Binding-site contacts:
Ligand atom O5 contacts residue ASN263 of chain 2.A at 2.4 Å (h-bond).
Ligand atom O6 contacts residue ASP266 of chain 2.A at 4.2 Å.
Ligand atom C1 contacts residue ASN263 of chain 2.A at 1.6 Å.
Ligand atom C4 contacts residue ASN263 of chain 2.A at 4.2 Å.
Ligand atom C1 contacts residue THR265 of chain 2.A at 3.8 Å.
Ligand atom C2 contacts residue ASN263 of chain 2.A at 2.5 Å.
Ligand atom O7 contacts residue ALA360 of chain 2.A at 3.6 Å.
Ligand atom C5 contacts residue ASN263 of chain 2.A at 3.7 Å.
Ligand atom C7 contacts residue ALA360 of chain 2.A at 3.8 Å (hydrophobic).
Ligand atom O5 contacts residue ASP266 of chain 2.A at 3.6 Å.
Ligand atom N2 contacts residue ASN263 of chain 2.A at 3.0 Å (h-bond).
Ligand atom O5 contacts residue THR265 of chain 2.A at 4.0 Å.
Ligand atom C8 contacts residue SER361 of chain 2.A at 3.9 Å.
Ligand atom C3 contacts residue ASN263 of chain 2.A at 3.9 Å.
Ligand atom C7 contacts residue ASN263 of chain 2.A at 3.5 Å.
Ligand atom C6 contacts residue THR265 of chain 2.A at 4.1 Å.
Ligand atom C1 contacts residue ASP266 of chain 2.A at 4.4 Å.
Ligand atom C6 contacts residue ASP266 of chain 2.A at 4.3 Å.
Ligand atom O7 contacts residue ASN263 of chain 2.A at 3.7 Å.
Ligand atom C5 contacts residue THR265 of chain 2.A at 4.0 Å.
Ligand atom C8 contacts residue ALA360 of chain 2.A at 3.6 Å (hydrophobic).

This small molecule binds to this protein.
Small molecule (SMILES): CC(=O)N[C@H]1[C@H](O[C@H]2[C@H](O[C@@H]3O[C@@H](C)[C@@H](O)[C@@H](O)[C@@H]3O)[C@@H](NC(C)=O)CO[C@@H]2CO)O[C@H](CO)[C@@H](O[C@@H]2O[C@H](CO)[C@@H](O)[C@H](O)[C@@H]2O[C@@H]2OC[C@@H](O)[C@H](O)[C@H]2O)[C@@H]1O

Sequence of chain 2.A:
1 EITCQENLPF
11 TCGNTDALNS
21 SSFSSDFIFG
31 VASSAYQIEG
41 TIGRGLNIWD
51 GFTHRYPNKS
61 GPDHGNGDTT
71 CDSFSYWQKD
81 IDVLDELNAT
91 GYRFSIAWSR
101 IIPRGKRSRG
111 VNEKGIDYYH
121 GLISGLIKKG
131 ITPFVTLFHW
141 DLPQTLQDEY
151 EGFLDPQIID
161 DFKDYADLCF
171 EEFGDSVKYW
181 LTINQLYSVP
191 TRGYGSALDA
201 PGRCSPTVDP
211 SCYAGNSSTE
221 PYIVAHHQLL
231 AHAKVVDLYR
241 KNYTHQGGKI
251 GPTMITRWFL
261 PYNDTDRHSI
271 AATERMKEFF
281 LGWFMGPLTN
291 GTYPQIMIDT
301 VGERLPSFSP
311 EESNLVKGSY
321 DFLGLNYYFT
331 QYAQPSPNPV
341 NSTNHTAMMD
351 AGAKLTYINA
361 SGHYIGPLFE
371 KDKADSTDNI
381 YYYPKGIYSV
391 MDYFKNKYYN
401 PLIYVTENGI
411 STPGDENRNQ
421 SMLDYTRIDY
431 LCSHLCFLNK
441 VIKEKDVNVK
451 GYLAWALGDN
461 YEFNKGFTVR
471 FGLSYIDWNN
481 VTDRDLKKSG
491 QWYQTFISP